Sequence of chain 1.B:
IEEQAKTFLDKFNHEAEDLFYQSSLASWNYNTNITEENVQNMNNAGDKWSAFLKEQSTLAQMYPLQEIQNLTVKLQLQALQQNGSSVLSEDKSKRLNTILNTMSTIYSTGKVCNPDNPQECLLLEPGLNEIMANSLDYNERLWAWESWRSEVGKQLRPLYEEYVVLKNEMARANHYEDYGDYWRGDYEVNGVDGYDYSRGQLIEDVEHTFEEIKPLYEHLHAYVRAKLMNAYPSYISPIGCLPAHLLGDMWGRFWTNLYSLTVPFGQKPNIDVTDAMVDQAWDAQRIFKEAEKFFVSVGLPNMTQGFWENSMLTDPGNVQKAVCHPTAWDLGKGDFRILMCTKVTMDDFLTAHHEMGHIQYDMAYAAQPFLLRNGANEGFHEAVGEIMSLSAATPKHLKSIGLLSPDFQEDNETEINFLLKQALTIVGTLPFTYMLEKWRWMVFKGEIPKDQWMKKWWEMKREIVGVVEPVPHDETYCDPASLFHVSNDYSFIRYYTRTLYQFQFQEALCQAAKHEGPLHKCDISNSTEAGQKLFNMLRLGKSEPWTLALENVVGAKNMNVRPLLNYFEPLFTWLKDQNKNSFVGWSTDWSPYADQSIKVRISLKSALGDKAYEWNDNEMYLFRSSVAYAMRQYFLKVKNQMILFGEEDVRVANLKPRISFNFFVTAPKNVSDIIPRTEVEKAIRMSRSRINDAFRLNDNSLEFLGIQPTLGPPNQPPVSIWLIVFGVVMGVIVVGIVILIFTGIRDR

This small molecule binds to this protein.
Small molecule (SMILES): CC(=O)N[C@H]1[C@H](O[C@H]2[C@H](O)[C@@H](NC(C)=O)CO[C@@H]2CO)O[C@H](CO)[C@@H](O)[C@@H]1O

Binding-site contacts:
Ligand atom C8 contacts residue GLN113 of chain 1.B at 3.1 Å.
Ligand atom C3 contacts residue ASN115 of chain 1.B at 3.8 Å.
Ligand atom O5 contacts residue VAL119 of chain 1.B at 4.5 Å.
Ligand atom N2 contacts residue ASN115 of chain 1.B at 2.8 Å (h-bond).
Ligand atom C8 contacts residue ASN115 of chain 1.B at 3.3 Å.
Ligand atom C4 contacts residue ASN115 of chain 1.B at 4.2 Å.
Ligand atom C2 contacts residue ASN115 of chain 1.B at 2.4 Å.
Ligand atom O7 contacts residue ASN115 of chain 1.B at 4.3 Å.
Ligand atom C5 contacts residue ASN115 of chain 1.B at 3.7 Å.
Ligand atom C1 contacts residue ASN115 of chain 1.B at 1.4 Å.
Ligand atom O5 contacts residue ASN115 of chain 1.B at 2.4 Å (h-bond).
Ligand atom C8 contacts residue GLN114 of chain 1.B at 3.9 Å.
Ligand atom C7 contacts residue ASN115 of chain 1.B at 3.4 Å.
Ligand atom N2 contacts residue GLN113 of chain 1.B at 4.4 Å.
Ligand atom C7 contacts residue GLN113 of chain 1.B at 4.3 Å.